Sequence of chain 1.A:
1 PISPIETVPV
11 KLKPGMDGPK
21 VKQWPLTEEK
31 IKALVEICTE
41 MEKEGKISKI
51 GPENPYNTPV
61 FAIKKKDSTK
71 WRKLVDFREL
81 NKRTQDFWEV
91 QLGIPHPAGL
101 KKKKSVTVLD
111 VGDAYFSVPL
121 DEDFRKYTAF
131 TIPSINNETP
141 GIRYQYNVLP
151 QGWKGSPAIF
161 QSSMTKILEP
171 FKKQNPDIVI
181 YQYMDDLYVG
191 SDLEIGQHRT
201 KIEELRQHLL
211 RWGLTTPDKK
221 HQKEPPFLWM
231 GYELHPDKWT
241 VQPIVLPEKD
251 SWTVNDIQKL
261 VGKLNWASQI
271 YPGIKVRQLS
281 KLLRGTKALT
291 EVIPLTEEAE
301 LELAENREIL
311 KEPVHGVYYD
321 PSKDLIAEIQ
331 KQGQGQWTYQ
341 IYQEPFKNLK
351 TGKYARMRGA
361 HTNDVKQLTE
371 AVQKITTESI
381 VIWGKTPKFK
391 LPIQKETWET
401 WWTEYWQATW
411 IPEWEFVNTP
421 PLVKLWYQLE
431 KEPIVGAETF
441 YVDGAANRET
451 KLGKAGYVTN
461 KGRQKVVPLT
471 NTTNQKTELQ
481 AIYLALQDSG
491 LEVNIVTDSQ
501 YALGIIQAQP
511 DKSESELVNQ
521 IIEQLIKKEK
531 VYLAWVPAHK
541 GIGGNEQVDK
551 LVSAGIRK

Sequence of chain 1.B:
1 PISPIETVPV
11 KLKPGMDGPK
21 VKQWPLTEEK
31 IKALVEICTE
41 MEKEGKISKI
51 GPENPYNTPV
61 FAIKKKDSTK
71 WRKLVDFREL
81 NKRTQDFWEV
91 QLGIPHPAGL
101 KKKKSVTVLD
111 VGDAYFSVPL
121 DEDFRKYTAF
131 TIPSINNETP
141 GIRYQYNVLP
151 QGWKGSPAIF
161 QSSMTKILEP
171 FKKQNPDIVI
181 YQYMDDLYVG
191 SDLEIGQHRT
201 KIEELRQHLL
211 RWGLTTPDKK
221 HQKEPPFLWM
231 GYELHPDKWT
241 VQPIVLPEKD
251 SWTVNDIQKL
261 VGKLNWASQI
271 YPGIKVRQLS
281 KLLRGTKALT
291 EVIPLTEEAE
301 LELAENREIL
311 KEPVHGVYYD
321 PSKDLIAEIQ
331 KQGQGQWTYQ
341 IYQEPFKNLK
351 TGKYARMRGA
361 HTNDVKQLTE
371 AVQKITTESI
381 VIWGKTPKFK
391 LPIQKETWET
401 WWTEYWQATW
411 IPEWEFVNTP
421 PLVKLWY

Binding-site contacts:
Ligand atom C13 contacts residue TYR181 of chain 1.A at 4.1 Å (hydrophobic).
Ligand atom S2 contacts residue VAL179 of chain 1.A at 3.8 Å.
Ligand atom C12 contacts residue TYR181 of chain 1.A at 3.5 Å (hydrophobic).
Ligand atom S2 contacts residue LYS101 of chain 1.A at 4.1 Å.
Ligand atom C10 contacts residue HIS235 of chain 1.A at 4.0 Å.
Ligand atom CL8 contacts residue TYR188 of chain 1.A at 3.5 Å.
Ligand atom C16 contacts residue TYR181 of chain 1.A at 3.9 Å (hydrophobic).
Ligand atom C13 contacts residue TYR188 of chain 1.A at 4.1 Å (hydrophobic).
Ligand atom C10 contacts residue LYS101 of chain 1.A at 4.1 Å.
Ligand atom C9 contacts residue LEU100 of chain 1.A at 4.0 Å (hydrophobic).
Ligand atom C14 contacts residue TYR181 of chain 1.A at 4.1 Å (hydrophobic).
Ligand atom C5 contacts residue TYR181 of chain 1.A at 3.9 Å (hydrophobic).
Ligand atom C7 contacts residue TYR188 of chain 1.A at 3.9 Å (hydrophobic).
Ligand atom C9 contacts residue LEU234 of chain 1.A at 4.1 Å (hydrophobic).
Ligand atom N1 contacts residue LEU100 of chain 1.A at 3.4 Å.
Ligand atom C11 contacts residue TYR188 of chain 1.A at 3.0 Å (hydrophobic).
Ligand atom C15 contacts residue TRP229 of chain 1.A at 3.2 Å (hydrophobic).
Ligand atom C1A contacts residue LEU100 of chain 1.A at 3.7 Å (hydrophobic).
Ligand atom C11 contacts residue TYR181 of chain 1.A at 3.4 Å (hydrophobic).
Ligand atom C4 contacts residue VAL179 of chain 1.A at 3.5 Å (hydrophobic).
Ligand atom C9 contacts residue HIS235 of chain 1.A at 3.9 Å.
Ligand atom C11 contacts residue VAL179 of chain 1.A at 3.8 Å (hydrophobic).
Ligand atom C11 contacts residue ILE180 of chain 1.A at 4.0 Å (hydrophobic).
Ligand atom CL8 contacts residue LEU234 of chain 1.A at 4.1 Å.
Ligand atom C2 contacts residue LEU100 of chain 1.A at 4.0 Å (hydrophobic).
Ligand atom CL8 contacts residue PHE227 of chain 1.A at 3.8 Å.
Ligand atom C10 contacts residue TYR318 of chain 1.A at 3.6 Å (hydrophobic).
Ligand atom C1A contacts residue LYS101 of chain 1.A at 3.6 Å.
Ligand atom C2 contacts residue LYS101 of chain 1.A at 3.7 Å.
Ligand atom C16 contacts residue TRP229 of chain 1.A at 3.7 Å (hydrophobic).
Ligand atom C14 contacts residue TRP229 of chain 1.A at 4.1 Å (hydrophobic).
Ligand atom C9 contacts residue TYR318 of chain 1.A at 3.6 Å (hydrophobic).
Ligand atom N6 contacts residue TYR188 of chain 1.A at 4.0 Å.
Ligand atom C5 contacts residue VAL179 of chain 1.A at 4.0 Å (hydrophobic).
Ligand atom S2 contacts residue LYS103 of chain 1.A at 3.9 Å.
Ligand atom C16 contacts residue TYR188 of chain 1.A at 3.4 Å (hydrophobic).
Ligand atom N1 contacts residue LYS101 of chain 1.A at 2.6 Å (salt-bridge).
Ligand atom C12 contacts residue TYR188 of chain 1.A at 3.5 Å (hydrophobic).
Ligand atom C10 contacts residue LEU100 of chain 1.A at 3.7 Å (hydrophobic).
Ligand atom C3A contacts residue LEU100 of chain 1.A at 3.9 Å (hydrophobic).

This protein binds this small molecule.
Small molecule (SMILES): CC(C)=CCN1Cc2c(Cl)ccc3[nH]c(=S)n(c23)C[C@@H]1C